Sequence of chain 6.E:
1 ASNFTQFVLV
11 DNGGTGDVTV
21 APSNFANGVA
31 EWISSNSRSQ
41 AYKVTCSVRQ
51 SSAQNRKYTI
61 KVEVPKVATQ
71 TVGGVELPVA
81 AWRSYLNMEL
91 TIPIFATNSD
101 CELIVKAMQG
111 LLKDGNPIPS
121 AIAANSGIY

This protein binds this small molecule.
Small molecule (SMILES): Nc1ccn([C@@H]2O[C@H](CO[P](=O)(O)O[C@H]3[C@@H](O)[C@H](n4ccc(N)nc4=O)O[C@@H]3CO[P](=O)(O)O[C@H]3[C@@H](O)[C@H](n4cnc5c(N)ncnc54)O[C@@H]3CO[P](=O)(O)O[C@H]3[C@@H](O)[C@H](n4ccc(N)nc4=O)O[C@@H]3CO[P](=O)(O)O[C@H]3[C@@H](O)[C@H](n4ccc(=O)[nH]c4=O)O[C@@H]3CO[P](=O)(O)O[C@H]3[C@@H](O)[C@H](n4cnc5c(N)ncnc54)O[C@@H]3CO[P](=O)(O)O[C@H]3[C@@H](O)[C@H](n4cnc5c(=O)nc(N)[nH]c54)O[C@@H]3CO[P](=O)(O)O[C@H]3[C@@H](O)[C@H](n4cnc5c(=O)nc(N)[nH]c54)O[C@@H]3CO)[C@@H](O)[C@H]2O)c(=O)n1

Sequence of chain 4.E:
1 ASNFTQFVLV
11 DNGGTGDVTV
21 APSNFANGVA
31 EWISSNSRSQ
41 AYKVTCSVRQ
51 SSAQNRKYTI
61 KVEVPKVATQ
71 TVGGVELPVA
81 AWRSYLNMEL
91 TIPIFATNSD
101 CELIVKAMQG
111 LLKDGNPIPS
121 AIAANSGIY

Binding-site contacts:
Ligand atom N3 contacts residue TYR85 of chain 6.E at 3.5 Å.
Ligand atom C6 contacts residue THR45 of chain 6.E at 3.3 Å.
Ligand atom C2 contacts residue SER47 of chain 6.E at 3.2 Å.
Ligand atom C2' contacts residue TYR85 of chain 6.E at 3.4 Å (hydrophobic).
Ligand atom C5 contacts residue THR45 of chain 6.E at 3.2 Å.
Ligand atom OP2 contacts residue ASN55 of chain 4.E at 3.4 Å (h-bond).
Ligand atom O3' contacts residue ARG49 of chain 4.E at 3.4 Å (salt-bridge).
Ligand atom O3' contacts residue SER51 of chain 4.E at 3.3 Å (h-bond).
Ligand atom OP1 contacts residue ASN55 of chain 4.E at 2.8 Å (h-bond).
Ligand atom OP2 contacts residue LYS43 of chain 6.E at 2.7 Å (salt-bridge).
Ligand atom OP1 contacts residue ARG49 of chain 4.E at 2.5 Å (salt-bridge).
Ligand atom OP1 contacts residue SER51 of chain 4.E at 3.5 Å.
Ligand atom OP2 contacts residue TYR85 of chain 6.E at 2.7 Å (h-bond).
Ligand atom OP1 contacts residue SER51 of chain 4.E at 2.9 Å (h-bond).
Ligand atom C8 contacts residue LYS61 of chain 6.E at 3.4 Å.
Ligand atom P contacts residue SER51 of chain 4.E at 3.5 Å.
Ligand atom N7 contacts residue THR45 of chain 6.E at 2.6 Å (h-bond).
Ligand atom O4' contacts residue LYS61 of chain 6.E at 2.8 Å (salt-bridge).
Ligand atom O2 contacts residue ASN87 of chain 6.E at 3.3 Å (h-bond).
Ligand atom N1 contacts residue SER47 of chain 6.E at 2.9 Å (h-bond).
Ligand atom C3' contacts residue TYR85 of chain 6.E at 3.4 Å (hydrophobic).
Ligand atom C4 contacts residue TYR85 of chain 6.E at 3.6 Å (hydrophobic).
Ligand atom C2' contacts residue GLU63 of chain 6.E at 3.5 Å.
Ligand atom C5' contacts residue ARG49 of chain 4.E at 3.5 Å.
Ligand atom N7 contacts residue LYS61 of chain 6.E at 3.3 Å.
Ligand atom OP2 contacts residue ARG49 of chain 4.E at 2.3 Å (salt-bridge).
Ligand atom OP1 contacts residue SER52 of chain 4.E at 3.2 Å.
Ligand atom OP2 contacts residue LYS57 of chain 4.E at 2.6 Å (salt-bridge).
Ligand atom C4' contacts residue TYR85 of chain 6.E at 3.2 Å (hydrophobic).
Ligand atom N6 contacts residue THR59 of chain 6.E at 2.8 Å (h-bond).
Ligand atom O2' contacts residue GLU63 of chain 6.E at 3.2 Å (salt-bridge).
Ligand atom N6 contacts residue CYS46 of chain 6.E at 3.3 Å (h-bond).
Ligand atom N6 contacts residue THR45 of chain 6.E at 2.7 Å (h-bond).
Ligand atom P contacts residue ARG49 of chain 4.E at 3.0 Å.
Ligand atom C5' contacts residue TYR85 of chain 6.E at 2.9 Å (hydrophobic).
Ligand atom O2' contacts residue TYR85 of chain 6.E at 3.4 Å.
Ligand atom C5' contacts residue SER51 of chain 4.E at 3.3 Å.
Ligand atom N9 contacts residue LYS61 of chain 6.E at 3.3 Å (salt-bridge).
Ligand atom N1 contacts residue TYR85 of chain 6.E at 3.5 Å.
Ligand atom OP2 contacts residue SER51 of chain 4.E at 3.4 Å (h-bond).